Sequence of chain 1.A:
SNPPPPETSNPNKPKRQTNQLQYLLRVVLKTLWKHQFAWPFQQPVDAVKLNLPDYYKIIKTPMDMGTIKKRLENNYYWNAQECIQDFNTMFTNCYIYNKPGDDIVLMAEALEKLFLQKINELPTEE

Binding-site contacts:
Ligand atom C02 contacts residue TYR55 of chain 1.A at 4.4 Å (hydrophobic).
Ligand atom O01 contacts residue TYR55 of chain 1.A at 4.2 Å.
Ligand atom O01 contacts residue ILE104 of chain 1.A at 4.1 Å.
Ligand atom C05 contacts residue PRO40 of chain 1.A at 4.2 Å (hydrophobic).
Ligand atom O01 contacts residue CYS94 of chain 1.A at 4.0 Å.
Ligand atom C10 contacts residue PRO40 of chain 1.A at 4.1 Å (hydrophobic).
Ligand atom C05 contacts residue ILE104 of chain 1.A at 4.4 Å (hydrophobic).
Ligand atom N03 contacts residue VAL45 of chain 1.A at 3.9 Å.
Ligand atom N03 contacts residue PRO40 of chain 1.A at 4.5 Å.
Ligand atom C04 contacts residue VAL45 of chain 1.A at 4.0 Å (hydrophobic).
Ligand atom C12 contacts residue LEU52 of chain 1.A at 3.9 Å (hydrophobic).
Ligand atom O09 contacts residue LEU50 of chain 1.A at 4.2 Å.
Ligand atom C02 contacts residue VAL45 of chain 1.A at 4.4 Å (hydrophobic).
Ligand atom O11 contacts residue LEU50 of chain 1.A at 3.3 Å.
Ligand atom C10 contacts residue TRP39 of chain 1.A at 3.4 Å (hydrophobic).
Ligand atom O01 contacts residue ASN98 of chain 1.A at 2.8 Å (h-bond).
Ligand atom C05 contacts residue LEU50 of chain 1.A at 4.3 Å (hydrophobic).
Ligand atom O09 contacts residue TRP39 of chain 1.A at 4.4 Å.
Ligand atom C07 contacts residue ILE104 of chain 1.A at 4.1 Å (hydrophobic).
Ligand atom C04 contacts residue ILE104 of chain 1.A at 4.1 Å (hydrophobic).
Ligand atom O09 contacts residue PRO40 of chain 1.A at 3.7 Å.
Ligand atom C10 contacts residue LEU50 of chain 1.A at 3.8 Å (hydrophobic).
Ligand atom C06 contacts residue LEU50 of chain 1.A at 4.1 Å (hydrophobic).
Ligand atom C04 contacts residue PHE41 of chain 1.A at 3.6 Å (hydrophobic).
Ligand atom C06 contacts residue LEU52 of chain 1.A at 4.0 Å (hydrophobic).
Ligand atom C08 contacts residue LEU50 of chain 1.A at 4.0 Å (hydrophobic).
Ligand atom C12 contacts residue ASN98 of chain 1.A at 4.1 Å.
Ligand atom C04 contacts residue PRO40 of chain 1.A at 3.9 Å (hydrophobic).
Ligand atom C05 contacts residue VAL45 of chain 1.A at 4.0 Å (hydrophobic).
Ligand atom C02 contacts residue ASN98 of chain 1.A at 3.7 Å.
Ligand atom N03 contacts residue ILE104 of chain 1.A at 4.0 Å.
Ligand atom O09 contacts residue ILE104 of chain 1.A at 4.3 Å.
Ligand atom C02 contacts residue ILE104 of chain 1.A at 4.0 Å (hydrophobic).

A small-molecule ligand and the protein it binds are described below.
Small molecule (SMILES): COC(=O)C[C@H]1CC(=O)N(C)C1